Sequence of chain 1.A:
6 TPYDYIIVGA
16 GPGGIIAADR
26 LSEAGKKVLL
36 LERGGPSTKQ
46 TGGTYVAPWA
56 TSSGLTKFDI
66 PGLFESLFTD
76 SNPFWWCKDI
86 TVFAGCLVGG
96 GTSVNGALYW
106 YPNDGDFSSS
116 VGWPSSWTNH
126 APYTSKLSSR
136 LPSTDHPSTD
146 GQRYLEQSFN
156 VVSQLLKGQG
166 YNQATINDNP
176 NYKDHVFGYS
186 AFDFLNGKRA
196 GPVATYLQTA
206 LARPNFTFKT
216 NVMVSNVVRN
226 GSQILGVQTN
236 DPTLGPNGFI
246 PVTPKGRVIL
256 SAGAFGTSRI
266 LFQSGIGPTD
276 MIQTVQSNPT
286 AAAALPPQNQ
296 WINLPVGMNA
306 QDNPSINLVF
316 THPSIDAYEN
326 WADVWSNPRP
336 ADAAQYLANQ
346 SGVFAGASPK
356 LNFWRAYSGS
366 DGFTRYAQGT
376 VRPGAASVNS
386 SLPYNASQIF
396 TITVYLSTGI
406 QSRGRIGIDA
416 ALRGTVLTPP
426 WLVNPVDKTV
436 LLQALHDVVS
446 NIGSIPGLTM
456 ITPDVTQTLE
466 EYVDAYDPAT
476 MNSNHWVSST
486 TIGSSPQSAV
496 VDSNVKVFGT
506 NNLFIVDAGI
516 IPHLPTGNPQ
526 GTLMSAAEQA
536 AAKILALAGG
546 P

A small-molecule ligand and the protein it binds are described below.
Small molecule (SMILES): CC(=O)N[C@@H]1[C@@H](O)[C@H](O)[C@@H](CO)O[C@H]1O

Binding-site contacts:
Ligand atom C2 contacts residue ASN390 of chain 1.A at 2.4 Å.
Ligand atom O6 contacts residue PRO318 of chain 1.A at 2.7 Å (h-bond).
Ligand atom C6 contacts residue ILE320 of chain 1.A at 4.5 Å (hydrophobic).
Ligand atom C1 contacts residue SER392 of chain 1.A at 4.4 Å.
Ligand atom N2 contacts residue ASN390 of chain 1.A at 2.9 Å (h-bond).
Ligand atom C5 contacts residue GLN393 of chain 1.A at 4.0 Å.
Ligand atom O5 contacts residue SER392 of chain 1.A at 4.5 Å.
Ligand atom O7 contacts residue ASN390 of chain 1.A at 3.5 Å (h-bond).
Ligand atom O5 contacts residue GLN393 of chain 1.A at 3.0 Å (h-bond).
Ligand atom O5 contacts residue ASN390 of chain 1.A at 2.4 Å (h-bond).
Ligand atom C1 contacts residue ASN390 of chain 1.A at 1.5 Å.
Ligand atom C5 contacts residue ASN390 of chain 1.A at 3.7 Å.
Ligand atom C1 contacts residue GLN393 of chain 1.A at 3.9 Å.
Ligand atom C6 contacts residue GLN393 of chain 1.A at 3.9 Å.
Ligand atom C7 contacts residue ASN390 of chain 1.A at 3.6 Å.
Ligand atom C4 contacts residue ASN390 of chain 1.A at 4.2 Å.
Ligand atom O6 contacts residue GLN393 of chain 1.A at 3.0 Å (h-bond).
Ligand atom C6 contacts residue PRO318 of chain 1.A at 3.6 Å (hydrophobic).
Ligand atom C3 contacts residue ASN390 of chain 1.A at 3.8 Å.